Sequence of chain 1.A:
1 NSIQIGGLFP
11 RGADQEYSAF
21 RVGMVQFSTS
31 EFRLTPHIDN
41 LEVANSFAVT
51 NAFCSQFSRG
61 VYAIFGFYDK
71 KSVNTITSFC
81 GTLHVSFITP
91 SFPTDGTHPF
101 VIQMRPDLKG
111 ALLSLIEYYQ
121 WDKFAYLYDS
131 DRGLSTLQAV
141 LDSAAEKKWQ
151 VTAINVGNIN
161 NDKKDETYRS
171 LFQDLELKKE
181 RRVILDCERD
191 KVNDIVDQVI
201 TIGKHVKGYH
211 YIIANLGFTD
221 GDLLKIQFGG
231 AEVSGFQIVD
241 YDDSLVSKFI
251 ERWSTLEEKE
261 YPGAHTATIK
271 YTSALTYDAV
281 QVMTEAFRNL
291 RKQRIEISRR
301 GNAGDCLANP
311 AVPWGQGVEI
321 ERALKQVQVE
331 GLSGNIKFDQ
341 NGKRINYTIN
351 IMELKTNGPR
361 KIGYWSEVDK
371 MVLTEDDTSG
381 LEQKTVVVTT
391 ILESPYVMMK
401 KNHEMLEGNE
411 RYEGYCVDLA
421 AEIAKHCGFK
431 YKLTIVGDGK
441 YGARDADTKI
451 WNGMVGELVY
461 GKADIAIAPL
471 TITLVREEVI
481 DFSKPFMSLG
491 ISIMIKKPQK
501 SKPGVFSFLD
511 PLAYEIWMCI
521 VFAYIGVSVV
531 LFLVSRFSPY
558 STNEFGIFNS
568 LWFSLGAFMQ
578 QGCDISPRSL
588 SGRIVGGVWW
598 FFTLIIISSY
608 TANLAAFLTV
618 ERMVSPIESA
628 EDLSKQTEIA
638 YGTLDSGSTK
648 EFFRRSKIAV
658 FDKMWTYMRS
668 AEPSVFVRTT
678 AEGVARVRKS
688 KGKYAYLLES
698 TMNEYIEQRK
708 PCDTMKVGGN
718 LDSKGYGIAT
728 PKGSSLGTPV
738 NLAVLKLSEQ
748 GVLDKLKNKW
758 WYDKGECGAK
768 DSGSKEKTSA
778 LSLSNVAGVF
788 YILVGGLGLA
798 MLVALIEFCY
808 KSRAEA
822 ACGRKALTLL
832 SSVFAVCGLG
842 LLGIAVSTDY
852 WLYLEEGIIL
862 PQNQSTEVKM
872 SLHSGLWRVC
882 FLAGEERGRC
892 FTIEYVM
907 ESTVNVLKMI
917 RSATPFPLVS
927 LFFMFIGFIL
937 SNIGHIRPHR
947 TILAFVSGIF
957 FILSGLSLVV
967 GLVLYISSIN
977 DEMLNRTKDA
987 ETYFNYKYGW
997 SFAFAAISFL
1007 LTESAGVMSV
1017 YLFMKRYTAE

The protein below binds the small molecule below.
Small molecule (SMILES): CC(=O)N[C@@H]1[C@@H](O)[C@H](O)[C@@H](CO)O[C@H]1O

Binding-site contacts:
Ligand atom C6 contacts residue ASN335 of chain 1.A at 3.6 Å.
Ligand atom O5 contacts residue ASN346 of chain 1.A at 2.4 Å (h-bond).
Ligand atom O5 contacts residue ASN335 of chain 1.A at 2.7 Å (h-bond).
Ligand atom C3 contacts residue ASN335 of chain 1.A at 3.8 Å.
Ligand atom O6 contacts residue GLU330 of chain 1.A at 4.2 Å.
Ligand atom O3 contacts residue ASN335 of chain 1.A at 2.8 Å (h-bond).
Ligand atom C1 contacts residue ASN346 of chain 1.A at 1.4 Å.
Ligand atom C3 contacts residue LYS337 of chain 1.A at 4.3 Å.
Ligand atom O6 contacts residue ASN335 of chain 1.A at 2.6 Å (h-bond).
Ligand atom C5 contacts residue ASN335 of chain 1.A at 3.6 Å.
Ligand atom C2 contacts residue ASN346 of chain 1.A at 2.4 Å.
Ligand atom C1 contacts residue ASN335 of chain 1.A at 3.6 Å.
Ligand atom O7 contacts residue LYS337 of chain 1.A at 2.4 Å (salt-bridge).
Ligand atom C1 contacts residue LYS337 of chain 1.A at 4.2 Å.
Ligand atom O3 contacts residue LYS337 of chain 1.A at 4.3 Å.
Ligand atom C4 contacts residue ASN346 of chain 1.A at 4.2 Å.
Ligand atom O3 contacts residue ASN346 of chain 1.A at 3.7 Å.
Ligand atom C3 contacts residue ASN346 of chain 1.A at 3.6 Å.
Ligand atom O3 contacts residue GLN328 of chain 1.A at 4.0 Å.
Ligand atom C7 contacts residue LYS337 of chain 1.A at 3.5 Å.
Ligand atom N2 contacts residue ASN346 of chain 1.A at 3.4 Å (h-bond).
Ligand atom C2 contacts residue LYS337 of chain 1.A at 3.4 Å.
Ligand atom N2 contacts residue LYS337 of chain 1.A at 3.9 Å.
Ligand atom C2 contacts residue ASN335 of chain 1.A at 4.1 Å.
Ligand atom C4 contacts residue ASN335 of chain 1.A at 4.1 Å.
Ligand atom C5 contacts residue ASN346 of chain 1.A at 3.6 Å.
Ligand atom C7 contacts residue ASN346 of chain 1.A at 4.1 Å.
Ligand atom O7 contacts residue ASN346 of chain 1.A at 4.1 Å.